Sequence of chain 1.W:
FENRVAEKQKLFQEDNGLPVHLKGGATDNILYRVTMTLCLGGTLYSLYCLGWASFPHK

The protein below binds the small molecule below.
Small molecule (SMILES): C[C@H](CCC(=O)O)[C@H]1CC[C@H]2[C@@H]3[C@H](O)C[C@@H]4C[C@H](O)CC[C@]4(C)[C@H]3C[C@H](O)[C@]12C

Binding-site contacts:
Ligand atom C18 contacts residue LEU160 of chain 1.P at 4.0 Å (hydrophobic).
Ligand atom C24 contacts residue PHE1 of chain 1.W at 3.8 Å (hydrophobic).
Ligand atom O25 contacts residue ARG156 of chain 1.P at 3.0 Å (salt-bridge).
Ligand atom C23 contacts residue ARG156 of chain 1.P at 3.7 Å.
Ligand atom C15 contacts residue LYS157 of chain 1.P at 4.4 Å.
Ligand atom C19 contacts residue PHE219 of chain 1.P at 3.6 Å (hydrophobic).
Ligand atom O26 contacts residue PHE225 of chain 1.P at 4.5 Å.
Ligand atom C18 contacts residue LEU223 of chain 1.P at 3.5 Å (hydrophobic).
Ligand atom C6 contacts residue LEU160 of chain 1.P at 4.3 Å (hydrophobic).
Ligand atom C7 contacts residue GLN161 of chain 1.P at 4.1 Å.
Ligand atom C6 contacts residue PHE164 of chain 1.P at 3.8 Å (hydrophobic).
Ligand atom C5 contacts residue PHE164 of chain 1.P at 3.7 Å (hydrophobic).
Ligand atom C15 contacts residue LEU160 of chain 1.P at 4.1 Å (hydrophobic).
Ligand atom C23 contacts residue LEU160 of chain 1.P at 4.3 Å (hydrophobic).
Ligand atom O25 contacts residue PHE1 of chain 1.W at 2.8 Å (h-bond).
Ligand atom O26 contacts residue ARG156 of chain 1.P at 2.7 Å (salt-bridge).
Ligand atom C10 contacts residue PHE164 of chain 1.P at 4.2 Å (hydrophobic).
Ligand atom C4 contacts residue PHE164 of chain 1.P at 4.5 Å (hydrophobic).
Ligand atom C19 contacts residue PHE164 of chain 1.P at 3.4 Å (hydrophobic).
Ligand atom C3 contacts residue PHE164 of chain 1.P at 4.4 Å (hydrophobic).
Ligand atom C16 contacts residue LEU160 of chain 1.P at 4.4 Å (hydrophobic).
Ligand atom C21 contacts residue PHE1 of chain 1.W at 4.3 Å (hydrophobic).
Ligand atom O26 contacts residue PHE1 of chain 1.W at 4.2 Å.
Ligand atom C24 contacts residue ARG156 of chain 1.P at 3.1 Å.
Ligand atom C6 contacts residue GLN161 of chain 1.P at 4.0 Å.
Ligand atom C1 contacts residue PHE164 of chain 1.P at 4.3 Å (hydrophobic).

Sequence of chain 1.P:
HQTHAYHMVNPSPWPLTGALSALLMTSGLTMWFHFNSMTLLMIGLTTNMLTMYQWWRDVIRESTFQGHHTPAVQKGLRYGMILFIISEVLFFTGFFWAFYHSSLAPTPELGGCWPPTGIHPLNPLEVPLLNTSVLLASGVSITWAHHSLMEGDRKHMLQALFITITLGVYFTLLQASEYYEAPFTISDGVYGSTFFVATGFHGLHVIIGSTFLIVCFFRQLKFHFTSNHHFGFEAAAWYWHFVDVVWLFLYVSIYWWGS